A small-molecule ligand and the protein it binds are described below.
Small molecule (SMILES): O=C(O)c1cccc(COc2ccccc2)c1

Binding-site contacts:
Ligand atom CAM contacts residue PHE33 of chain 1.B at 3.5 Å (hydrophobic).
Ligand atom CAG contacts residue VAL56 of chain 1.B at 3.9 Å (hydrophobic).
Ligand atom CAC contacts residue PHE33 of chain 1.B at 4.2 Å (hydrophobic).
Ligand atom CAL contacts residue LEU52 of chain 1.B at 3.7 Å (hydrophobic).
Ligand atom CAM contacts residue LEU52 of chain 1.B at 4.4 Å (hydrophobic).
Ligand atom OAI contacts residue ARG62 of chain 1.B at 3.0 Å (salt-bridge).
Ligand atom CAO contacts residue NAP1 of chain 1.F at 3.5 Å.
Ligand atom OAK contacts residue PHE33 of chain 1.B at 4.1 Å.
Ligand atom CAB contacts residue LEU59 of chain 1.B at 4.1 Å (hydrophobic).
Ligand atom OAH contacts residue PHE33 of chain 1.B at 3.5 Å.
Ligand atom CAG contacts residue LEU59 of chain 1.B at 4.4 Å (hydrophobic).
Ligand atom CAF contacts residue VAL56 of chain 1.B at 3.3 Å (hydrophobic).
Ligand atom CAN contacts residue PHE33 of chain 1.B at 4.2 Å (hydrophobic).
Ligand atom OAK contacts residue LEU52 of chain 1.B at 4.0 Å.
Ligand atom OAH contacts residue ARG62 of chain 1.B at 2.8 Å (salt-bridge).
Ligand atom CAD contacts residue LEU59 of chain 1.B at 4.4 Å (hydrophobic).
Ligand atom CAP contacts residue LEU52 of chain 1.B at 4.0 Å (hydrophobic).
Ligand atom CAL contacts residue PHE33 of chain 1.B at 4.5 Å (hydrophobic).
Ligand atom CAM contacts residue ILE96 of chain 1.B at 4.2 Å (hydrophobic).
Ligand atom CAM contacts residue LEU59 of chain 1.B at 4.5 Å (hydrophobic).
Ligand atom CAP contacts residue ILE22 of chain 1.B at 3.8 Å (hydrophobic).
Ligand atom CAN contacts residue ILE96 of chain 1.B at 3.9 Å (hydrophobic).
Ligand atom CAA contacts residue ARG62 of chain 1.B at 3.4 Å.
Ligand atom OAH contacts residue LEU59 of chain 1.B at 4.4 Å.
Ligand atom CAO contacts residue THR48 of chain 1.B at 4.1 Å.
Ligand atom OAK contacts residue LEU59 of chain 1.B at 4.0 Å.
Ligand atom OAH contacts residue ARG34 of chain 1.B at 3.6 Å.
Ligand atom CAE contacts residue VAL56 of chain 1.B at 3.8 Å (hydrophobic).
Ligand atom CAO contacts residue ILE96 of chain 1.B at 4.4 Å (hydrophobic).
Ligand atom CAO contacts residue ILE22 of chain 1.B at 4.1 Å (hydrophobic).
Ligand atom CAQ contacts residue LEU52 of chain 1.B at 3.5 Å (hydrophobic).
Ligand atom CAN contacts residue THR48 of chain 1.B at 4.3 Å.
Ligand atom OAI contacts residue ARG34 of chain 1.B at 3.6 Å.
Ligand atom CAA contacts residue ARG34 of chain 1.B at 4.0 Å.
Ligand atom CAC contacts residue LEU59 of chain 1.B at 4.1 Å (hydrophobic).
Ligand atom CAN contacts residue NAP1 of chain 1.F at 4.0 Å.

Sequence of chain 1.B:
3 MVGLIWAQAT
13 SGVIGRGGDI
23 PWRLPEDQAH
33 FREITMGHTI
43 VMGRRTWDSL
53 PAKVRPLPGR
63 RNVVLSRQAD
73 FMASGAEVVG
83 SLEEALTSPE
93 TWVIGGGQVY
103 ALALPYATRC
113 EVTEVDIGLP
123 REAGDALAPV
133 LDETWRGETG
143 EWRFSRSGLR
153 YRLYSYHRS